Binding-site contacts:
Ligand atom C6 contacts residue ALA116 of chain 1.D at 4.3 Å (hydrophobic).
Ligand atom O6 contacts residue ALA116 of chain 1.D at 3.8 Å.
Ligand atom C7 contacts residue TRP257 of chain 1.D at 4.2 Å (hydrophobic).
Ligand atom O7 contacts residue ASN113 of chain 1.D at 3.2 Å (h-bond).
Ligand atom C3 contacts residue ASN113 of chain 1.D at 3.9 Å.
Ligand atom C1 contacts residue ASN113 of chain 1.D at 1.5 Å.
Ligand atom C2 contacts residue ASN113 of chain 1.D at 2.6 Å.
Ligand atom O5 contacts residue ASN113 of chain 1.D at 2.1 Å (h-bond).
Ligand atom O5 contacts residue ALA116 of chain 1.D at 3.9 Å.
Ligand atom C1 contacts residue SER115 of chain 1.D at 4.0 Å.
Ligand atom C6 contacts residue ASN113 of chain 1.D at 4.5 Å.
Ligand atom C4 contacts residue TRP257 of chain 1.D at 4.4 Å (hydrophobic).
Ligand atom C4 contacts residue ASN113 of chain 1.D at 4.2 Å.
Ligand atom O6 contacts residue LEU261 of chain 1.D at 4.2 Å.
Ligand atom N2 contacts residue ASN113 of chain 1.D at 3.3 Å (h-bond).
Ligand atom C5 contacts residue ASN113 of chain 1.D at 3.5 Å.
Ligand atom C5 contacts residue SER115 of chain 1.D at 4.3 Å.
Ligand atom O7 contacts residue TRP257 of chain 1.D at 3.0 Å.
Ligand atom C2 contacts residue TRP257 of chain 1.D at 3.9 Å (hydrophobic).
Ligand atom O5 contacts residue SER115 of chain 1.D at 4.2 Å.
Ligand atom O5 contacts residue TRP257 of chain 1.D at 3.9 Å.
Ligand atom N2 contacts residue TRP257 of chain 1.D at 4.5 Å.
Ligand atom C6 contacts residue LEU261 of chain 1.D at 3.9 Å (hydrophobic).
Ligand atom C7 contacts residue ASN113 of chain 1.D at 3.5 Å.
Ligand atom O6 contacts residue SER115 of chain 1.D at 4.3 Å.
Ligand atom C1 contacts residue TRP257 of chain 1.D at 4.3 Å (hydrophobic).

Sequence of chain 1.D:
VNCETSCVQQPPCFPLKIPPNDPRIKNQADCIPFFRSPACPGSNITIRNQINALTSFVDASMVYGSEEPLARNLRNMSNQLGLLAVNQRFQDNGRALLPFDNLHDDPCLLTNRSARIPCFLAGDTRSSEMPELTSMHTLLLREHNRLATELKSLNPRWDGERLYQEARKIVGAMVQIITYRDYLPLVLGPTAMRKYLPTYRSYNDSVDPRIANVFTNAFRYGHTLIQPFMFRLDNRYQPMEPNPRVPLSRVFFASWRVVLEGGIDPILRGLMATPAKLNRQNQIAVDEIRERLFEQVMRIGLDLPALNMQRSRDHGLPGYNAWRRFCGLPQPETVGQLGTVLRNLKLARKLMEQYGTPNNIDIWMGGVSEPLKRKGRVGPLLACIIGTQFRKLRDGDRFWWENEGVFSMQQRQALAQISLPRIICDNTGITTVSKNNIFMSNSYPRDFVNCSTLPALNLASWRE

A protein and the small-molecule ligand that binds it are described below.
Small molecule (SMILES): CC(=O)N[C@H]1[C@H](O[C@H]2[C@H](O)[C@@H](NC(C)=O)CO[C@@H]2CO)O[C@H](CO)[C@@H](O)[C@@H]1O